This small molecule binds to this protein.
Small molecule (SMILES): C[n+]1cn([C@@H]2O[C@H](CO[P](=O)(O)O[P](=O)(O)OP(=O)(O)O)[C@@H](O)[C@H]2O)c2cc(N)[nH]c(=O)c21

Binding-site contacts:
Ligand atom CAM contacts residue TRP102 of chain 1.A at 3.8 Å (hydrophobic).
Ligand atom CAU contacts residue GLU103 of chain 1.A at 3.5 Å.
Ligand atom NBD contacts residue TRP102 of chain 1.A at 3.6 Å.
Ligand atom OAF contacts residue LYS159 of chain 1.A at 2.8 Å (salt-bridge).
Ligand atom C1' contacts residue TRP56 of chain 1.A at 3.5 Å (hydrophobic).
Ligand atom OAF contacts residue LYS162 of chain 1.A at 2.7 Å (salt-bridge).
Ligand atom CAV contacts residue GLU103 of chain 1.A at 3.9 Å.
Ligand atom C2' contacts residue TRP102 of chain 1.A at 3.9 Å (hydrophobic).
Ligand atom O4' contacts residue TRP56 of chain 1.A at 3.3 Å.
Ligand atom OAC contacts residue GLU103 of chain 1.A at 3.9 Å.
Ligand atom NBC contacts residue TRP56 of chain 1.A at 3.5 Å (h-bond).
Ligand atom OAT contacts residue LYS162 of chain 1.A at 3.4 Å (salt-bridge).
Ligand atom NAB contacts residue GLU103 of chain 1.A at 2.7 Å (salt-bridge).
Ligand atom CAA contacts residue TRP56 of chain 1.A at 3.5 Å (hydrophobic).
Ligand atom NAP contacts residue TRP102 of chain 1.A at 3.5 Å.
Ligand atom CAM contacts residue TRP56 of chain 1.A at 3.7 Å (hydrophobic).
Ligand atom PBG contacts residue LYS159 of chain 1.A at 3.8 Å.
Ligand atom OAJ contacts residue LYS162 of chain 1.A at 2.9 Å (salt-bridge).
Ligand atom CAV contacts residue TRP56 of chain 1.A at 3.5 Å (hydrophobic).
Ligand atom OAL contacts residue ARG157 of chain 1.A at 3.0 Å (salt-bridge).
Ligand atom CAX contacts residue TRP102 of chain 1.A at 3.7 Å (hydrophobic).
Ligand atom CAN contacts residue TRP56 of chain 1.A at 3.2 Å (hydrophobic).
Ligand atom OAC contacts residue MET101 of chain 1.A at 3.1 Å.
Ligand atom CAU contacts residue TRP102 of chain 1.A at 3.8 Å (hydrophobic).
Ligand atom PBG contacts residue ARG157 of chain 1.A at 3.7 Å.
Ligand atom PBG contacts residue LYS162 of chain 1.A at 3.6 Å.
Ligand atom NAP contacts residue GLU103 of chain 1.A at 2.9 Å (salt-bridge).
Ligand atom OAE contacts residue ARG157 of chain 1.A at 2.9 Å (salt-bridge).
Ligand atom CAX contacts residue TRP56 of chain 1.A at 3.5 Å (hydrophobic).
Ligand atom CAV contacts residue TRP102 of chain 1.A at 3.4 Å (hydrophobic).
Ligand atom CAA contacts residue TRP102 of chain 1.A at 3.7 Å (hydrophobic).
Ligand atom OAF contacts residue ARG157 of chain 1.A at 3.5 Å (salt-bridge).
Ligand atom CAW contacts residue TRP102 of chain 1.A at 3.7 Å (hydrophobic).
Ligand atom NBD contacts residue TRP56 of chain 1.A at 3.3 Å.
Ligand atom NAP contacts residue TRP56 of chain 1.A at 3.7 Å.
Ligand atom OAC contacts residue TRP102 of chain 1.A at 2.8 Å (h-bond).
Ligand atom OAC contacts residue TRP56 of chain 1.A at 3.6 Å.
Ligand atom CAU contacts residue TRP56 of chain 1.A at 3.8 Å (hydrophobic).
Ligand atom CAW contacts residue TRP56 of chain 1.A at 3.5 Å (hydrophobic).
Ligand atom OAD contacts residue LYS159 of chain 1.A at 3.5 Å.

Sequence of chain 1.A:
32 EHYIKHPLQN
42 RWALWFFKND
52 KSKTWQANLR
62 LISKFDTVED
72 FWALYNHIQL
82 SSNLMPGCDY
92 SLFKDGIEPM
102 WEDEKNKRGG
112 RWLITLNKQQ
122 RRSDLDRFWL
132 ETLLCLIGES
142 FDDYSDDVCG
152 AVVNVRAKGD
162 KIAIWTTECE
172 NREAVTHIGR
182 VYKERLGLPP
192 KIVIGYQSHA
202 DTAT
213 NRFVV